Binding-site contacts:
Ligand atom C2 contacts residue ASN12 of chain 10.H at 3.2 Å.
Ligand atom C7 contacts residue ASN12 of chain 10.H at 3.9 Å.
Ligand atom O7 contacts residue ASN12 of chain 10.H at 3.7 Å.
Ligand atom N2 contacts residue ASN12 of chain 10.H at 3.8 Å.
Ligand atom C5 contacts residue ASN12 of chain 10.H at 4.1 Å.
Ligand atom O5 contacts residue ASN12 of chain 10.H at 2.7 Å (h-bond).
Ligand atom C1 contacts residue ASN12 of chain 10.H at 2.2 Å.

Sequence of chain 10.H:
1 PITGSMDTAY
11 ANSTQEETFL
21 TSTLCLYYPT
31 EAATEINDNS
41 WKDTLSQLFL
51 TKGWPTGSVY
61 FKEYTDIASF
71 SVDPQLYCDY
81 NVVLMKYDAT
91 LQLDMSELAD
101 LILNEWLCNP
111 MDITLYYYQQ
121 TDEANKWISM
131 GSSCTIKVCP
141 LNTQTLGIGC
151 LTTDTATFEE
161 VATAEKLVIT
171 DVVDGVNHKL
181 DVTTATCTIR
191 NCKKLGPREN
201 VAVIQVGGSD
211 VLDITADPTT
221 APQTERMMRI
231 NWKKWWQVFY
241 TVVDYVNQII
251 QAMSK

This small molecule binds to this protein.
Small molecule (SMILES): CC(=O)N[C@H]1[C@H](O[C@H]2[C@H](O)[C@@H](NC(C)=O)CO[C@@H]2CO)O[C@H](CO)[C@@H](O)[C@@H]1O